This protein binds this small molecule.
Small molecule (SMILES): CC(C)C[C@@H](C=O)NC(=O)[C@H](CC1=NC=NC1)NC(=O)[C@H](CCCN=C(N)N)NC(=O)[C@@H]1CCCN1C(=O)[C@H](COP(=O)(O)O)NC(=O)[C@@H](N)[C@@H](C)O

Sequence of chain 1.D:
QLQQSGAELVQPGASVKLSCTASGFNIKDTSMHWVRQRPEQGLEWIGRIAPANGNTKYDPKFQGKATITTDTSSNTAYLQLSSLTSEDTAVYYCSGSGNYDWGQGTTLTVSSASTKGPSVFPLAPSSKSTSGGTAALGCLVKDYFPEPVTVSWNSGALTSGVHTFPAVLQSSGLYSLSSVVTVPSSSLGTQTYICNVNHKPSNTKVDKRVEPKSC

Sequence of chain 1.E:
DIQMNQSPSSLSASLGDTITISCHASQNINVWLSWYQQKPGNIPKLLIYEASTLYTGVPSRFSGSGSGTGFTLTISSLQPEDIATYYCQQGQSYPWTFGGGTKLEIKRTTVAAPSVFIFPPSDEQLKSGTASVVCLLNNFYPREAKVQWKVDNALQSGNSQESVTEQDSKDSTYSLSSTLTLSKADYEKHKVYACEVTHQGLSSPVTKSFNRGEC

Binding-site contacts:
Ligand atom N contacts residue PO41 of chain 1.I at 3.2 Å (h-bond).
Ligand atom NH1 contacts residue GLY91 of chain 1.E at 2.8 Å (h-bond).
Ligand atom C contacts residue GLY100 of chain 1.D at 3.3 Å.
Ligand atom O contacts residue TRP104 of chain 1.D at 3.3 Å (h-bond).
Ligand atom O1P contacts residue ARG50 of chain 1.D at 3.2 Å (salt-bridge).
Ligand atom C contacts residue GLY98 of chain 1.D at 3.5 Å.
Ligand atom O contacts residue TYR102 of chain 1.D at 3.4 Å (h-bond).
Ligand atom O2P contacts residue TYR94 of chain 1.E at 2.6 Å (h-bond).
Ligand atom CA contacts residue GLY98 of chain 1.D at 3.4 Å.
Ligand atom CD2 contacts residue TYR36 of chain 1.E at 3.4 Å (hydrophobic).
Ligand atom CE1 contacts residue TYR49 of chain 1.E at 3.5 Å (hydrophobic).
Ligand atom CG contacts residue GLY100 of chain 1.D at 3.4 Å.
Ligand atom O contacts residue GLY100 of chain 1.D at 2.9 Å (h-bond).
Ligand atom CG contacts residue SER99 of chain 1.D at 3.5 Å.
Ligand atom O3P contacts residue SER33 of chain 1.D at 3.0 Å (h-bond).
Ligand atom O1P contacts residue SER33 of chain 1.D at 3.2 Å (h-bond).
Ligand atom CD contacts residue TRP32 of chain 1.E at 3.4 Å (hydrophobic).
Ligand atom O3P contacts residue TYR94 of chain 1.E at 3.5 Å (h-bond).
Ligand atom CB contacts residue TRP104 of chain 1.D at 3.3 Å (hydrophobic).
Ligand atom O contacts residue GLN89 of chain 1.E at 3.3 Å (h-bond).
Ligand atom CG contacts residue GLY91 of chain 1.E at 3.6 Å.
Ligand atom ND1 contacts residue PO41 of chain 1.I at 2.5 Å (h-bond).
Ligand atom N contacts residue TYR36 of chain 1.E at 2.8 Å (h-bond).
Ligand atom CD2 contacts residue GLY100 of chain 1.D at 3.1 Å.
Ligand atom NE contacts residue TRP32 of chain 1.E at 3.5 Å.
Ligand atom CG contacts residue SER97 of chain 1.D at 3.5 Å.
Ligand atom NH1 contacts residue GLN92 of chain 1.E at 3.3 Å (h-bond).
Ligand atom CB contacts residue PO41 of chain 1.I at 3.1 Å.
Ligand atom C contacts residue TRP96 of chain 1.E at 3.5 Å (hydrophobic).
Ligand atom O contacts residue SER99 of chain 1.D at 3.3 Å.
Ligand atom NE2 contacts residue GLY100 of chain 1.D at 3.2 Å (h-bond).
Ligand atom CB contacts residue SER34 of chain 1.E at 3.1 Å.
Ligand atom CA contacts residue PO41 of chain 1.I at 3.2 Å.
Ligand atom O2P contacts residue ARG50 of chain 1.D at 2.9 Å (salt-bridge).
Ligand atom CE1 contacts residue PO41 of chain 1.I at 3.1 Å.
Ligand atom CA contacts residue TRP96 of chain 1.E at 3.6 Å (hydrophobic).
Ligand atom CB contacts residue TYR36 of chain 1.E at 3.4 Å (hydrophobic).
Ligand atom CA contacts residue TYR36 of chain 1.E at 3.5 Å (hydrophobic).
Ligand atom CD contacts residue GLY91 of chain 1.E at 3.3 Å.
Ligand atom O3P contacts residue ARG50 of chain 1.D at 3.5 Å (salt-bridge).